Sequence of chain 1.A:
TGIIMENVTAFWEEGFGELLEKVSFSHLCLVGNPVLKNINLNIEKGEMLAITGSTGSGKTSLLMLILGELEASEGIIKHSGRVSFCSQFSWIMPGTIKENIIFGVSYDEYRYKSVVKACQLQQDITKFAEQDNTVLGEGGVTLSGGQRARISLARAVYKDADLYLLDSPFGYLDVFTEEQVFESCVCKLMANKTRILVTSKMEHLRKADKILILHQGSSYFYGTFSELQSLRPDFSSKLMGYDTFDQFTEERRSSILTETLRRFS

Binding-site contacts:
Ligand atom O1B contacts residue GLY74 of chain 1.A at 3.5 Å (h-bond).
Ligand atom O3A contacts residue GLY76 of chain 1.A at 3.2 Å (h-bond).
Ligand atom O2G contacts residue GLN106 of chain 1.A at 3.1 Å (h-bond).
Ligand atom PG contacts residue LYS77 of chain 1.A at 3.8 Å.
Ligand atom O2A contacts residue SER79 of chain 1.A at 2.6 Å (h-bond).
Ligand atom O1B contacts residue LYS77 of chain 1.A at 2.8 Å (salt-bridge).
Ligand atom C8 contacts residue LEU22 of chain 1.A at 3.7 Å (hydrophobic).
Ligand atom N3B contacts residue GLY74 of chain 1.A at 3.1 Å (h-bond).
Ligand atom PB contacts residue GLY76 of chain 1.A at 3.8 Å.
Ligand atom C3' contacts residue GLY74 of chain 1.A at 3.5 Å.
Ligand atom PB contacts residue GLY74 of chain 1.A at 3.8 Å.
Ligand atom C1' contacts residue TRP14 of chain 1.A at 3.6 Å (hydrophobic).
Ligand atom O1G contacts residue LYS77 of chain 1.A at 2.7 Å (salt-bridge).
Ligand atom PG contacts residue GLY74 of chain 1.A at 3.6 Å.
Ligand atom O1B contacts residue SER75 of chain 1.A at 3.0 Å (h-bond).
Ligand atom O1B contacts residue GLY76 of chain 1.A at 3.1 Å (h-bond).
Ligand atom O1G contacts residue GLY74 of chain 1.A at 3.2 Å (h-bond).
Ligand atom O4' contacts residue TRP14 of chain 1.A at 3.8 Å.
Ligand atom PB contacts residue LYS77 of chain 1.A at 3.8 Å.
Ligand atom O4' contacts residue LEU22 of chain 1.A at 3.7 Å.
Ligand atom O2' contacts residue MET111 of chain 4.B at 2.8 Å.
Ligand atom C5' contacts residue SER79 of chain 1.A at 3.8 Å.
Ligand atom O3A contacts residue SER75 of chain 1.A at 3.8 Å.
Ligand atom PG contacts residue MG1 of chain 1.E at 3.5 Å.
Ligand atom O3A contacts residue GLY74 of chain 1.A at 3.6 Å.
Ligand atom N3B contacts residue MG1 of chain 1.E at 3.7 Å.
Ligand atom O2A contacts residue GLY76 of chain 1.A at 3.4 Å.
Ligand atom O2B contacts residue LYS77 of chain 1.A at 3.7 Å.
Ligand atom O1G contacts residue THR73 of chain 1.A at 3.2 Å.
Ligand atom N3 contacts residue PHE43 of chain 1.A at 3.4 Å.
Ligand atom O2B contacts residue MG1 of chain 1.E at 2.3 Å.
Ligand atom PB contacts residue MG1 of chain 1.E at 3.5 Å.
Ligand atom O2' contacts residue TRP14 of chain 1.A at 3.7 Å.
Ligand atom C2 contacts residue PHE43 of chain 1.A at 3.6 Å (hydrophobic).
Ligand atom O1A contacts residue THR78 of chain 1.A at 3.7 Å.
Ligand atom O2B contacts residue THR78 of chain 1.A at 2.8 Å (h-bond).
Ligand atom O2G contacts residue MG1 of chain 1.E at 2.2 Å.
Ligand atom O2A contacts residue THR78 of chain 1.A at 3.6 Å.
Ligand atom O3' contacts residue GLY74 of chain 1.A at 2.7 Å (h-bond).
Ligand atom C4 contacts residue PHE43 of chain 1.A at 3.6 Å (hydrophobic).

Sequence of chain 4.B:
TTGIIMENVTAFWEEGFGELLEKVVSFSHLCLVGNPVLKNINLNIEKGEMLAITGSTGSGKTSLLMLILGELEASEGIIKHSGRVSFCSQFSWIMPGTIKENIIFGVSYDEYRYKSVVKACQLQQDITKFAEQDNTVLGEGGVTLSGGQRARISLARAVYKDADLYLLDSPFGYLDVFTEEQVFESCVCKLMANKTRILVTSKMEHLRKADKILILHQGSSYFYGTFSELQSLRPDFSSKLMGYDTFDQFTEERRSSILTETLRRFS

A protein and the small-molecule ligand that binds it are described below.
Small molecule (SMILES): Nc1ncnc2c1ncn2[C@@H]1O[C@H](CO[P](=O)(O)O[P](=O)(O)NP(=O)(O)O)[C@@H](O)[C@H]1O